Binding-site contacts:
Ligand atom C4 contacts residue HIS192 of chain 1.A at 3.7 Å.
Ligand atom C2 contacts residue ASP163 of chain 1.A at 3.2 Å.
Ligand atom OP1 contacts residue ARG124 of chain 1.A at 3.1 Å (salt-bridge).
Ligand atom C5' contacts residue GLN203 of chain 1.A at 3.7 Å.
Ligand atom O4 contacts residue LYS93 of chain 1.A at 3.2 Å.
Ligand atom O4 contacts residue LYS196 of chain 1.A at 3.5 Å.
Ligand atom O2 contacts residue THR50 of chain 1.A at 2.6 Å (h-bond).
Ligand atom O2 contacts residue ARG124 of chain 1.A at 2.9 Å (salt-bridge).
Ligand atom O4 contacts residue THR122 of chain 1.A at 3.6 Å.
Ligand atom O3' contacts residue ARG124 of chain 1.A at 3.1 Å (salt-bridge).
Ligand atom O4 contacts residue SER51 of chain 1.A at 3.2 Å.
Ligand atom N1 contacts residue ASP163 of chain 1.A at 3.3 Å (salt-bridge).
Ligand atom C2 contacts residue ARG124 of chain 1.A at 3.6 Å.
Ligand atom N1 contacts residue ARG124 of chain 1.A at 3.8 Å.
Ligand atom C1' contacts residue ARG124 of chain 1.A at 3.5 Å.
Ligand atom OP1 contacts residue LEU200 of chain 1.A at 3.1 Å.
Ligand atom OP1 contacts residue GLN203 of chain 1.A at 2.8 Å (h-bond).
Ligand atom O2 contacts residue ASP163 of chain 1.A at 3.5 Å (salt-bridge).
Ligand atom O3' contacts residue LEU200 of chain 1.A at 3.6 Å.
Ligand atom C4 contacts residue LYS196 of chain 1.A at 3.4 Å.
Ligand atom P contacts residue ARG124 of chain 1.A at 3.8 Å.
Ligand atom O5' contacts residue GLN203 of chain 1.A at 3.1 Å (h-bond).
Ligand atom OP1 contacts residue SER92 of chain 1.A at 3.2 Å (h-bond).
Ligand atom N3 contacts residue THR50 of chain 1.A at 3.5 Å (h-bond).
Ligand atom C3' contacts residue GLN203 of chain 1.A at 3.6 Å.
Ligand atom O4 contacts residue HIS192 of chain 1.A at 2.7 Å (h-bond).
Ligand atom O4' contacts residue ARG124 of chain 1.A at 3.6 Å.
Ligand atom C6 contacts residue ASP163 of chain 1.A at 3.8 Å.
Ligand atom O2' contacts residue GLN90 of chain 1.A at 3.5 Å.
Ligand atom OP1 contacts residue SER94 of chain 1.A at 3.2 Å (h-bond).
Ligand atom O2' contacts residue LEU200 of chain 1.A at 3.8 Å.
Ligand atom N3 contacts residue LYS196 of chain 1.A at 3.4 Å.
Ligand atom C2 contacts residue THR50 of chain 1.A at 3.4 Å.
Ligand atom O2 contacts residue ASN147 of chain 1.A at 3.5 Å (h-bond).
Ligand atom O4' contacts residue ASP163 of chain 1.A at 3.5 Å (salt-bridge).
Ligand atom N3 contacts residue ASP163 of chain 1.A at 3.6 Å (salt-bridge).
Ligand atom C1' contacts residue ASP163 of chain 1.A at 3.8 Å.
Ligand atom OP2 contacts residue GLN203 of chain 1.A at 2.8 Å (h-bond).
Ligand atom OP1 contacts residue SER91 of chain 1.A at 3.8 Å.
Ligand atom P contacts residue GLN203 of chain 1.A at 3.5 Å.

This protein binds this small molecule.
Small molecule (SMILES): O=c1ccn([C@@H]2O[C@H](CO[P](=O)(O)O[C@H]3[C@@H](O)[C@H](n4ccc(=O)[nH]c4=O)O[C@@H]3CO[P](=O)(O)O[C@H]3[C@@H](O)[C@H](n4ccc(=O)[nH]c4=O)O[C@@H]3CO[P](=O)(O)O[C@H]3[C@@H](O)[C@H](n4ccc(=O)[nH]c4=O)O[C@@H]3CO[P](=O)(O)O[C@H]3[C@@H](O)[C@H](n4ccc(=O)[nH]c4=O)O[C@@H]3COP(=O)=O)[C@@H](O)[C@H]2O)c(=O)[nH]1

Sequence of chain 1.A:
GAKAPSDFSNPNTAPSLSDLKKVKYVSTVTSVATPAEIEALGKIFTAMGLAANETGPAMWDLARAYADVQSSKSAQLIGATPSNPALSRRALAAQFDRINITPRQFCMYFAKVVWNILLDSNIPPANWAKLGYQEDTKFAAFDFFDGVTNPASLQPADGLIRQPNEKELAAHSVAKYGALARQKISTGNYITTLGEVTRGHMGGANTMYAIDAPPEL